Binding-site contacts:
Ligand atom C17 contacts residue LEU107 of chain 1.A at 3.9 Å (hydrophobic).
Ligand atom C16 contacts residue LEU326 of chain 1.A at 4.0 Å (hydrophobic).
Ligand atom C7 contacts residue O1 of chain 1.P at 3.2 Å.
Ligand atom C2 contacts residue GLU116 of chain 1.A at 3.6 Å.
Ligand atom C13 contacts residue TYR318 of chain 1.A at 3.2 Å (hydrophobic).
Ligand atom O4 contacts residue PHE103 of chain 1.A at 3.4 Å.
Ligand atom O2 contacts residue TYR325 of chain 1.A at 4.0 Å.
Ligand atom C4 contacts residue TYR325 of chain 1.A at 3.5 Å (hydrophobic).
Ligand atom C6 contacts residue HIS217 of chain 1.A at 3.8 Å.
Ligand atom C14 contacts residue TYR318 of chain 1.A at 3.7 Å (hydrophobic).
Ligand atom C14 contacts residue TYR325 of chain 1.A at 3.9 Å (hydrophobic).
Ligand atom C12 contacts residue TYR325 of chain 1.A at 3.8 Å (hydrophobic).
Ligand atom O1 contacts residue LEU198 of chain 1.A at 3.7 Å.
Ligand atom C3 contacts residue LEU326 of chain 1.A at 3.8 Å (hydrophobic).
Ligand atom C4 contacts residue GLU116 of chain 1.A at 3.5 Å.
Ligand atom N1 contacts residue GLU116 of chain 1.A at 2.7 Å (salt-bridge).
Ligand atom O4 contacts residue LEU107 of chain 1.A at 3.8 Å.
Ligand atom C1 contacts residue LEU198 of chain 1.A at 3.9 Å (hydrophobic).
Ligand atom C13 contacts residue TYR325 of chain 1.A at 3.9 Å (hydrophobic).
Ligand atom C17 contacts residue LEU289 of chain 1.A at 3.8 Å (hydrophobic).
Ligand atom C13 contacts residue ASN221 of chain 1.A at 3.7 Å.
Ligand atom C7 contacts residue LEU198 of chain 1.A at 3.7 Å (hydrophobic).
Ligand atom C6 contacts residue O1 of chain 1.P at 3.3 Å.
Ligand atom C5 contacts residue TYR325 of chain 1.A at 3.5 Å (hydrophobic).
Ligand atom O3 contacts residue MET196 of chain 1.A at 3.8 Å.
Ligand atom C13 contacts residue GLY220 of chain 1.A at 3.6 Å.
Ligand atom C8 contacts residue GLU116 of chain 1.A at 3.3 Å.
Ligand atom C7 contacts residue LEU289 of chain 1.A at 4.0 Å (hydrophobic).
Ligand atom C8 contacts residue HIS217 of chain 1.A at 3.8 Å.
Ligand atom C12 contacts residue TYR318 of chain 1.A at 4.0 Å (hydrophobic).
Ligand atom C5 contacts residue GLU116 of chain 1.A at 3.6 Å.
Ligand atom C10 contacts residue LEU289 of chain 1.A at 3.7 Å (hydrophobic).
Ligand atom O1 contacts residue O1 of chain 1.P at 2.3 Å (h-bond).
Ligand atom C2 contacts residue PHE103 of chain 1.A at 3.8 Å (hydrophobic).
Ligand atom O4 contacts residue LEU326 of chain 1.A at 3.9 Å.
Ligand atom C1 contacts residue GLU116 of chain 1.A at 3.4 Å.
Ligand atom C3 contacts residue GLU116 of chain 1.A at 3.9 Å.
Ligand atom C8 contacts residue SER214 of chain 1.A at 3.4 Å.
Ligand atom C12 contacts residue ASN221 of chain 1.A at 3.8 Å.
Ligand atom C6 contacts residue TYR325 of chain 1.A at 3.5 Å (hydrophobic).

This protein binds this small molecule.
Small molecule (SMILES): CN1[C@H]2C[C@H](OC(=O)[C@H](CO)c3ccccc3)C[C@@H]1[C@@H](O)C2

Sequence of chain 1.A:
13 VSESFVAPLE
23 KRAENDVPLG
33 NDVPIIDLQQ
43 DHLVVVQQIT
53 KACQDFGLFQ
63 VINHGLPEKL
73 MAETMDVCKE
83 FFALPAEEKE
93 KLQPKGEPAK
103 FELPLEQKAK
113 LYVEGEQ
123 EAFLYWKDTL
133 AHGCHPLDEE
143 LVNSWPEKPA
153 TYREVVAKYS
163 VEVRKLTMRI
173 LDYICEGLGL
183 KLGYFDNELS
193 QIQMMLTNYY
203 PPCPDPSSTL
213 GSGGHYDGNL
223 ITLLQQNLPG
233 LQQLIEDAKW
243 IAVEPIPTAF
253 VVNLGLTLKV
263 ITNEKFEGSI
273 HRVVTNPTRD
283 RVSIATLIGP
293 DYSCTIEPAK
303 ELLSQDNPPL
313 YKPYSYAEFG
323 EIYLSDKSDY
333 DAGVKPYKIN